Sequence of chain 1.B:
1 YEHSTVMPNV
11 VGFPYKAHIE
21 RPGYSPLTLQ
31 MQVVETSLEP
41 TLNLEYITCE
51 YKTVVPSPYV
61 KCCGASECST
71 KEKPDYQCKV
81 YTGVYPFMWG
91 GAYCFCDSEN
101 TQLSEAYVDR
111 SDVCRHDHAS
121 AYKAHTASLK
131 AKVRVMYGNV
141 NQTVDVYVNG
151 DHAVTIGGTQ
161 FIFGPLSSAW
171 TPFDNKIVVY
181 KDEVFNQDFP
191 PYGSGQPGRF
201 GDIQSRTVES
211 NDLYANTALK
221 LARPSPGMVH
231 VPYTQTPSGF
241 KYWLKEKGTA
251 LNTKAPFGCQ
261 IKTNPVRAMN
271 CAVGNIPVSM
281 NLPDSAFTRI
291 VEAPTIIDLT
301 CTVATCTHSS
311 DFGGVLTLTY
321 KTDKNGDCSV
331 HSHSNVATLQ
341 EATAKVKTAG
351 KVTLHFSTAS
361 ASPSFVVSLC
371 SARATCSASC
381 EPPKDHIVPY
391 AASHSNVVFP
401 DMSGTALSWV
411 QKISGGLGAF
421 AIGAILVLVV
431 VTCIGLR

Sequence of chain 1.A:
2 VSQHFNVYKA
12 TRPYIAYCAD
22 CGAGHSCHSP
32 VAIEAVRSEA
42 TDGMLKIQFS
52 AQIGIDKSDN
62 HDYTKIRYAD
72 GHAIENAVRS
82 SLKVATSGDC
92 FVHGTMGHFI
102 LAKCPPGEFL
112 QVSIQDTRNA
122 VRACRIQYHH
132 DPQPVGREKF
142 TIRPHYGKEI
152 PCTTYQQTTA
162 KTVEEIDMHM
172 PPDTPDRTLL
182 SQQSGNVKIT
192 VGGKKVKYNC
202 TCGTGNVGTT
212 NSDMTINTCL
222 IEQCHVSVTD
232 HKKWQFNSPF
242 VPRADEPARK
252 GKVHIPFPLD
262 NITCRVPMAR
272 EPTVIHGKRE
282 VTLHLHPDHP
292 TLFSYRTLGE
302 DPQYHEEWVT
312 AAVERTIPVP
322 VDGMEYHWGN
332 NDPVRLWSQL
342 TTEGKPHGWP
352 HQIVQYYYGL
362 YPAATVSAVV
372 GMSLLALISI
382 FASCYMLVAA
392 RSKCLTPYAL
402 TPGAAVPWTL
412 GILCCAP

Binding-site contacts:
Ligand atom C1 contacts residue ASN207 of chain 1.A at 3.8 Å.
Ligand atom C7 contacts residue ASN200 of chain 1.A at 3.2 Å.
Ligand atom O5 contacts residue ASN200 of chain 1.A at 2.4 Å (h-bond).
Ligand atom O5 contacts residue PHE95 of chain 1.B at 3.9 Å.
Ligand atom C2 contacts residue ASN200 of chain 1.A at 2.4 Å.
Ligand atom C4 contacts residue ASN200 of chain 1.A at 4.2 Å.
Ligand atom C2 contacts residue ASN207 of chain 1.A at 4.2 Å.
Ligand atom C7 contacts residue LYS198 of chain 1.A at 4.3 Å.
Ligand atom C3 contacts residue ASN200 of chain 1.A at 3.8 Å.
Ligand atom C5 contacts residue ASN200 of chain 1.A at 3.7 Å.
Ligand atom O7 contacts residue ASN200 of chain 1.A at 3.2 Å (h-bond).
Ligand atom O7 contacts residue LYS198 of chain 1.A at 3.7 Å.
Ligand atom C1 contacts residue ASN200 of chain 1.A at 1.4 Å.
Ligand atom N2 contacts residue ASN207 of chain 1.A at 3.5 Å (h-bond).
Ligand atom C8 contacts residue LYS198 of chain 1.A at 4.1 Å.
Ligand atom O6 contacts residue THR202 of chain 1.A at 3.6 Å.
Ligand atom C7 contacts residue ASN207 of chain 1.A at 3.8 Å.
Ligand atom C8 contacts residue ASN200 of chain 1.A at 4.4 Å.
Ligand atom O6 contacts residue PHE95 of chain 1.B at 3.2 Å.
Ligand atom C8 contacts residue ASN207 of chain 1.A at 3.8 Å.
Ligand atom N2 contacts residue ASN200 of chain 1.A at 2.9 Å (h-bond).
Ligand atom C6 contacts residue PHE95 of chain 1.B at 4.4 Å (hydrophobic).

The protein below binds the small molecule below.
Small molecule (SMILES): CC(=O)N[C@@H]1[C@@H](O)[C@H](O)[C@@H](CO)O[C@H]1O